Sequence of chain 3.A:
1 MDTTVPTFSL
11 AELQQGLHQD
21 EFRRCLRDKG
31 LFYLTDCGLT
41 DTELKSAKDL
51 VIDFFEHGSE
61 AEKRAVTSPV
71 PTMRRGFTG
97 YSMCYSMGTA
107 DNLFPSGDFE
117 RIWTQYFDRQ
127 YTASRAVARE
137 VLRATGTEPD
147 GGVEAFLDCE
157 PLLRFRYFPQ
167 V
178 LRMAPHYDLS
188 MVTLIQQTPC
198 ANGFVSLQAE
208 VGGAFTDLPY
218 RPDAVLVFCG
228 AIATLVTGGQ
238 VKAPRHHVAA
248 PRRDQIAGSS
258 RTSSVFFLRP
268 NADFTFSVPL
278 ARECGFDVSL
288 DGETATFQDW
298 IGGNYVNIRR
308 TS

The protein below binds the small molecule below.
Small molecule (SMILES): CC1(C)S[C@@H]2[C@H](NC(=O)Cc3ccccc3)C(=O)N2[C@H]1C(=O)O

Binding-site contacts:
Ligand atom C18 contacts residue ARG160 of chain 3.A at 1.2 Å.
Ligand atom C15 contacts residue ARG160 of chain 3.A at 2.8 Å.
Ligand atom O12 contacts residue AKG1 of chain 3.D at 0.6 Å.
Ligand atom C5 contacts residue AKG1 of chain 3.D at 1.3 Å.
Ligand atom C10 contacts residue AKG1 of chain 3.D at 0.7 Å.
Ligand atom C17 contacts residue ARG162 of chain 3.A at 3.0 Å.
Ligand atom C21 contacts residue ARG160 of chain 3.A at 1.2 Å.
Ligand atom C2 contacts residue AKG1 of chain 3.D at 0.7 Å.
Ligand atom C9 contacts residue FE21 of chain 3.B at 2.8 Å.
Ligand atom C17 contacts residue ARG160 of chain 3.A at 1.5 Å.
Ligand atom C2 contacts residue FE21 of chain 3.B at 2.6 Å.
Ligand atom C7 contacts residue AKG1 of chain 3.D at 1.4 Å.
Ligand atom N14 contacts residue AKG1 of chain 3.D at 1.8 Å (h-bond).
Ligand atom C19 contacts residue ARG160 of chain 3.A at 1.6 Å.
Ligand atom C9 contacts residue AKG1 of chain 3.D at 2.0 Å.
Ligand atom S1 contacts residue FE21 of chain 3.B at 2.1 Å.
Ligand atom C5 contacts residue MET180 of chain 3.A at 3.0 Å (hydrophobic).
Ligand atom C6 contacts residue ARG162 of chain 3.A at 3.1 Å.
Ligand atom O16 contacts residue AKG1 of chain 3.D at 3.0 Å (h-bond).
Ligand atom N4 contacts residue AKG1 of chain 3.D at 1.6 Å (h-bond).
Ligand atom N4 contacts residue MET180 of chain 3.A at 3.0 Å (h-bond).
Ligand atom C22 contacts residue MET73 of chain 3.A at 2.7 Å (hydrophobic).
Ligand atom S1 contacts residue AKG1 of chain 3.D at 0.4 Å (h-bond).
Ligand atom O16 contacts residue ARG162 of chain 3.A at 1.8 Å (salt-bridge).
Ligand atom C22 contacts residue ARG160 of chain 3.A at 0.5 Å.
Ligand atom O8 contacts residue ARG162 of chain 3.A at 2.7 Å (salt-bridge).
Ligand atom C21 contacts residue MET73 of chain 3.A at 3.0 Å (hydrophobic).
Ligand atom C23 contacts residue ARG160 of chain 3.A at 0.4 Å.
Ligand atom C6 contacts residue AKG1 of chain 3.D at 1.4 Å.
Ligand atom O13 contacts residue AKG1 of chain 3.D at 1.2 Å (h-bond).
Ligand atom C11 contacts residue AKG1 of chain 3.D at 0.8 Å.
Ligand atom C15 contacts residue ARG162 of chain 3.A at 2.4 Å.
Ligand atom O8 contacts residue AKG1 of chain 3.D at 2.4 Å (h-bond).
Ligand atom C6 contacts residue MET180 of chain 3.A at 3.1 Å (hydrophobic).
Ligand atom C10 contacts residue FE21 of chain 3.B at 2.8 Å.
Ligand atom C3 contacts residue AKG1 of chain 3.D at 0.9 Å.
Ligand atom C20 contacts residue ARG160 of chain 3.A at 0.9 Å.
Ligand atom C9 contacts residue ILE192 of chain 3.A at 3.0 Å (hydrophobic).
Ligand atom C10 contacts residue HIS243 of chain 3.A at 3.1 Å.
Ligand atom C15 contacts residue AKG1 of chain 3.D at 2.7 Å.